Sequence of chain 1.B:
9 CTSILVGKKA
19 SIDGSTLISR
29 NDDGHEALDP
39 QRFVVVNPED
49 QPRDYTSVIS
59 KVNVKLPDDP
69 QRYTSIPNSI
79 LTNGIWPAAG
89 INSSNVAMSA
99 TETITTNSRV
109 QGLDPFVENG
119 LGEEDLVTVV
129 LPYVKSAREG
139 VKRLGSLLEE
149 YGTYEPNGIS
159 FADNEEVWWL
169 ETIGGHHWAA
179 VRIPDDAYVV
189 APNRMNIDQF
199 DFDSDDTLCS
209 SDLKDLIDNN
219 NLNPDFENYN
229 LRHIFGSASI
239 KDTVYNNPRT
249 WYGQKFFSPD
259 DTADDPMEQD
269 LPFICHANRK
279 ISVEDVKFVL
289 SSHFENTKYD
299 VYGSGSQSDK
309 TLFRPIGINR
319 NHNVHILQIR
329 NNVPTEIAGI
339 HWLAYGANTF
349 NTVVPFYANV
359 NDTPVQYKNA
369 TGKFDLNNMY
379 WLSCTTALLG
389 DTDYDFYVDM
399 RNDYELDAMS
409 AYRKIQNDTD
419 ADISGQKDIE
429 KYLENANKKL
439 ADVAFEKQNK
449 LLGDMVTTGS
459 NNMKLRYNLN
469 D

Binding-site contacts:
Ligand atom CA contacts residue CYS9 of chain 1.B at 4.4 Å (hydrophobic).
Ligand atom CG contacts residue ALA1 of chain 1.X at 3.7 Å (hydrophobic).
Ligand atom N contacts residue ALA1 of chain 1.X at 1.4 Å.
Ligand atom C contacts residue ARG318 of chain 1.B at 4.1 Å.
Ligand atom CG contacts residue ARG318 of chain 1.B at 4.1 Å.
Ligand atom N contacts residue ASN191 of chain 1.B at 4.3 Å.
Ligand atom CG contacts residue GLY32 of chain 1.B at 4.3 Å.
Ligand atom CA contacts residue THR101 of chain 1.B at 4.0 Å.
Ligand atom CA contacts residue ALA1 of chain 1.X at 2.4 Å (hydrophobic).
Ligand atom O contacts residue ARG318 of chain 1.B at 3.5 Å (salt-bridge).
Ligand atom OXT contacts residue ASN191 of chain 1.B at 3.1 Å (h-bond).
Ligand atom N contacts residue THR101 of chain 1.B at 3.7 Å.
Ligand atom C contacts residue ARG312 of chain 1.B at 4.1 Å.
Ligand atom O contacts residue CYS9 of chain 1.B at 2.9 Å (h-bond).
Ligand atom CA contacts residue ASN191 of chain 1.B at 3.9 Å.
Ligand atom CD contacts residue ALA1 of chain 1.X at 2.5 Å (hydrophobic).
Ligand atom CD contacts residue ASP31 of chain 1.B at 3.3 Å.
Ligand atom C contacts residue ALA1 of chain 1.X at 3.4 Å (hydrophobic).
Ligand atom CG contacts residue ASP31 of chain 1.B at 4.4 Å.
Ligand atom O contacts residue TYR243 of chain 1.B at 3.6 Å (h-bond).
Ligand atom OXT contacts residue CYS9 of chain 1.B at 4.3 Å.
Ligand atom OXT contacts residue ARG312 of chain 1.B at 4.3 Å.
Ligand atom C contacts residue CYS9 of chain 1.B at 3.6 Å (hydrophobic).
Ligand atom OXT contacts residue TYR243 of chain 1.B at 2.5 Å (h-bond).
Ligand atom OXT contacts residue ARG318 of chain 1.B at 4.5 Å.
Ligand atom O contacts residue ASN191 of chain 1.B at 3.6 Å (h-bond).
Ligand atom N contacts residue ASP31 of chain 1.B at 4.0 Å.
Ligand atom O contacts residue ASP31 of chain 1.B at 4.1 Å.
Ligand atom CB contacts residue ALA1 of chain 1.X at 3.5 Å (hydrophobic).
Ligand atom C contacts residue ASN191 of chain 1.B at 3.5 Å.
Ligand atom CD contacts residue GLY32 of chain 1.B at 4.4 Å.
Ligand atom OXT contacts residue ALA1 of chain 1.X at 4.3 Å.
Ligand atom C contacts residue TYR243 of chain 1.B at 3.4 Å (hydrophobic).
Ligand atom N contacts residue CYS9 of chain 1.B at 4.2 Å.
Ligand atom O contacts residue ALA1 of chain 1.X at 3.6 Å.
Ligand atom O contacts residue ARG312 of chain 1.B at 3.1 Å (salt-bridge).

This protein binds this small molecule.
Small molecule (SMILES): O=C(O)[C@@H]1CCCN1